Sequence of chain 12.A:
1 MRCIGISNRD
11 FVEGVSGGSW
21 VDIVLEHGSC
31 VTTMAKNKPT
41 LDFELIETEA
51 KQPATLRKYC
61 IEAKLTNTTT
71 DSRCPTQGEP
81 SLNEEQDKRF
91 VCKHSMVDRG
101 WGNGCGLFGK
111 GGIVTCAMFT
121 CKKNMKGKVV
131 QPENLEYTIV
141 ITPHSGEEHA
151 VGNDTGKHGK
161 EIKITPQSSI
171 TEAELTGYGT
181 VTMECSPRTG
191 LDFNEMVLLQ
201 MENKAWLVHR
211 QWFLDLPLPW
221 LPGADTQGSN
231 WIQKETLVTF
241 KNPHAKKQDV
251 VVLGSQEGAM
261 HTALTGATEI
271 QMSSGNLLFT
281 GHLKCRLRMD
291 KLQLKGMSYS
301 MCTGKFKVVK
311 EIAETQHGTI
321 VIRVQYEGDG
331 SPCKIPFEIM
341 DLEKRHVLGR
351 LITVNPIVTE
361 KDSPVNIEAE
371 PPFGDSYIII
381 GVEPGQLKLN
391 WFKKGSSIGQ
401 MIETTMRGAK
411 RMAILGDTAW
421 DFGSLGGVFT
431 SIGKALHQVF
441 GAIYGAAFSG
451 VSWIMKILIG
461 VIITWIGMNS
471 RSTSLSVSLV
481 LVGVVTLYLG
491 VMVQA

The small molecule below binds the protein below.
Small molecule (SMILES): CC(=O)N[C@H]1[C@H](O[C@H]2[C@H](O)[C@@H](NC(C)=O)CO[C@@H]2CO)O[C@H](CO)[C@@H](O)[C@@H]1O

Binding-site contacts:
Ligand atom O5 contacts residue THR155 of chain 38.A at 3.4 Å (h-bond).
Ligand atom C5 contacts residue ASN153 of chain 38.A at 3.6 Å.
Ligand atom C8 contacts residue GLY102 of chain 12.A at 3.6 Å.
Ligand atom C5 contacts residue HIS158 of chain 38.A at 4.4 Å.
Ligand atom O5 contacts residue GLY156 of chain 38.A at 4.2 Å.
Ligand atom C3 contacts residue HIS149 of chain 38.A at 4.0 Å.
Ligand atom C4 contacts residue ASN153 of chain 38.A at 4.2 Å.
Ligand atom C7 contacts residue HIS149 of chain 38.A at 4.3 Å.
Ligand atom C1 contacts residue HIS149 of chain 38.A at 3.5 Å.
Ligand atom O6 contacts residue HIS149 of chain 38.A at 3.2 Å.
Ligand atom C7 contacts residue ASN153 of chain 38.A at 4.1 Å.
Ligand atom C4 contacts residue HIS149 of chain 38.A at 3.4 Å.
Ligand atom C1 contacts residue ASN153 of chain 38.A at 1.4 Å.
Ligand atom C2 contacts residue HIS149 of chain 38.A at 3.5 Å.
Ligand atom C3 contacts residue ASN153 of chain 38.A at 3.9 Å.
Ligand atom C6 contacts residue HIS158 of chain 38.A at 4.2 Å.
Ligand atom O4 contacts residue HIS149 of chain 38.A at 4.3 Å.
Ligand atom N2 contacts residue ASN153 of chain 38.A at 3.1 Å (h-bond).
Ligand atom O3 contacts residue HIS149 of chain 38.A at 4.0 Å.
Ligand atom C1 contacts residue THR155 of chain 38.A at 3.3 Å.
Ligand atom O7 contacts residue HIS149 of chain 38.A at 3.3 Å.
Ligand atom C2 contacts residue ASN153 of chain 38.A at 2.6 Å.
Ligand atom N2 contacts residue HIS149 of chain 38.A at 4.3 Å.
Ligand atom C5 contacts residue HIS149 of chain 38.A at 3.6 Å.
Ligand atom O5 contacts residue HIS149 of chain 38.A at 3.6 Å.
Ligand atom O5 contacts residue ASN153 of chain 38.A at 2.2 Å (h-bond).
Ligand atom C8 contacts residue ASN153 of chain 38.A at 4.4 Å.
Ligand atom C5 contacts residue GLY156 of chain 38.A at 4.3 Å.
Ligand atom C1 contacts residue HIS158 of chain 38.A at 4.1 Å.
Ligand atom C6 contacts residue HIS149 of chain 38.A at 4.3 Å.
Ligand atom C5 contacts residue THR155 of chain 38.A at 4.0 Å.
Ligand atom O6 contacts residue HIS158 of chain 38.A at 4.2 Å.
Ligand atom O5 contacts residue HIS158 of chain 38.A at 3.4 Å.
Ligand atom C6 contacts residue GLY156 of chain 38.A at 4.0 Å.

Sequence of chain 38.A:
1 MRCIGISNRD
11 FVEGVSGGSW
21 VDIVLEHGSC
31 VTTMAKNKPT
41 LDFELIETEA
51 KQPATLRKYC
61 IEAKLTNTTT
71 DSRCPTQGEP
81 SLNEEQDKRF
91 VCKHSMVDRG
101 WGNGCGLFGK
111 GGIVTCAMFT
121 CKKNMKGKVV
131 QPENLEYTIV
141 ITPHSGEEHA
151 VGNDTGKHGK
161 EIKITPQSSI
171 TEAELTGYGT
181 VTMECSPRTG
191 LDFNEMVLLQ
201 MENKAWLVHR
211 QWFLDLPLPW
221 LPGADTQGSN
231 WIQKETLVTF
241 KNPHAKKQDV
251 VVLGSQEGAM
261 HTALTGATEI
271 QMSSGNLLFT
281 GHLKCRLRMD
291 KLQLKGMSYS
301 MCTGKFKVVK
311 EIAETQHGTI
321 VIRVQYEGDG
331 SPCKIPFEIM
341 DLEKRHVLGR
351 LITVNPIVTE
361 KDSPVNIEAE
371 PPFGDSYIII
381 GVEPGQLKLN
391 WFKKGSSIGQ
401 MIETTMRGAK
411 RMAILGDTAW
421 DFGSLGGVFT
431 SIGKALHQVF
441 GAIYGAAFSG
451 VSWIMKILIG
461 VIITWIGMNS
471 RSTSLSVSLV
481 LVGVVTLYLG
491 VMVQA